This small molecule binds to this protein.
Small molecule (SMILES): CC(=O)N[C@H]1[C@H](O[C@H]2[C@H](O)[C@@H](NC(C)=O)CO[C@@H]2CO)O[C@H](CO)[C@@H](O[C@@H]2O[C@H](CO)[C@@H](O)[C@H](O[C@H]3O[C@H](CO)[C@@H](O)[C@H](O)[C@@H]3O)[C@@H]2O)[C@@H]1O

Sequence of chain 1.B:
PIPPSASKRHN

Sequence of chain 1.A:
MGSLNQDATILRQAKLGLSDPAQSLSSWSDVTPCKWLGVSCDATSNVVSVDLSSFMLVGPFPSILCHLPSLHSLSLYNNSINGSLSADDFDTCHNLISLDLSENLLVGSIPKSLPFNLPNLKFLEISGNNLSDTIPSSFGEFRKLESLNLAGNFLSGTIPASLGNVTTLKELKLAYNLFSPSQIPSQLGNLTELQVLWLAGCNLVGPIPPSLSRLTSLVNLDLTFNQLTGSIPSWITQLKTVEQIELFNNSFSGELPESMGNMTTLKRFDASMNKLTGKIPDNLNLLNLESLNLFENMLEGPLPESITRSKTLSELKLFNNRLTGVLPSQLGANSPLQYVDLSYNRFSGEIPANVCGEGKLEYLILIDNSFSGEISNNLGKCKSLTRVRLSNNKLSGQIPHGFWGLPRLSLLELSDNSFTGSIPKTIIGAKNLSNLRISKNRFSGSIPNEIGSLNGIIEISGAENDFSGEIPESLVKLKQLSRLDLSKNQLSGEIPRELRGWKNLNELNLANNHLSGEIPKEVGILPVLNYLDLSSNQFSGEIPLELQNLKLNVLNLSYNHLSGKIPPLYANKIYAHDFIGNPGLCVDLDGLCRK

Binding-site contacts:
Ligand atom O5 contacts residue ASN255 of chain 1.A at 2.3 Å (h-bond).
Ligand atom O6 contacts residue PHE231 of chain 1.A at 3.7 Å.
Ligand atom O6 contacts residue GLN233 of chain 1.A at 4.1 Å.
Ligand atom C8 contacts residue ASN209 of chain 1.A at 4.2 Å.
Ligand atom C7 contacts residue MET279 of chain 1.A at 4.3 Å (hydrophobic).
Ligand atom O5 contacts residue PHE231 of chain 1.A at 3.9 Å.
Ligand atom N2 contacts residue ASN255 of chain 1.A at 3.1 Å (h-bond).
Ligand atom C8 contacts residue ARG15 of chain 1.B at 3.1 Å.
Ligand atom C7 contacts residue PHE231 of chain 1.A at 4.2 Å (hydrophobic).
Ligand atom C2 contacts residue ASN255 of chain 1.A at 2.6 Å.
Ligand atom O4 contacts residue NAG2 of chain 1.D at 4.1 Å.
Ligand atom O6 contacts residue ASN255 of chain 1.A at 4.5 Å.
Ligand atom O7 contacts residue PHE231 of chain 1.A at 3.1 Å.
Ligand atom C8 contacts residue MET279 of chain 1.A at 4.0 Å (hydrophobic).
Ligand atom C2 contacts residue PHE231 of chain 1.A at 4.1 Å (hydrophobic).
Ligand atom N2 contacts residue MET279 of chain 1.A at 4.4 Å.
Ligand atom C3 contacts residue ASN255 of chain 1.A at 3.9 Å.
Ligand atom C7 contacts residue ASN255 of chain 1.A at 3.4 Å.
Ligand atom C5 contacts residue ASN255 of chain 1.A at 3.6 Å.
Ligand atom O7 contacts residue ASN255 of chain 1.A at 3.2 Å (h-bond).
Ligand atom O6 contacts residue ASN232 of chain 1.A at 3.3 Å (h-bond).
Ligand atom O4 contacts residue NAG1 of chain 1.D at 3.9 Å.
Ligand atom C7 contacts residue ARG15 of chain 1.B at 4.4 Å.
Ligand atom C1 contacts residue ASN255 of chain 1.A at 1.4 Å.
Ligand atom O6 contacts residue PHE160 of chain 1.A at 3.9 Å.
Ligand atom C4 contacts residue ASN255 of chain 1.A at 4.2 Å.
Ligand atom C1 contacts residue PHE231 of chain 1.A at 4.1 Å (hydrophobic).
Ligand atom O6 contacts residue NAG1 of chain 1.D at 4.3 Å.